Sequence of chain 1.A:
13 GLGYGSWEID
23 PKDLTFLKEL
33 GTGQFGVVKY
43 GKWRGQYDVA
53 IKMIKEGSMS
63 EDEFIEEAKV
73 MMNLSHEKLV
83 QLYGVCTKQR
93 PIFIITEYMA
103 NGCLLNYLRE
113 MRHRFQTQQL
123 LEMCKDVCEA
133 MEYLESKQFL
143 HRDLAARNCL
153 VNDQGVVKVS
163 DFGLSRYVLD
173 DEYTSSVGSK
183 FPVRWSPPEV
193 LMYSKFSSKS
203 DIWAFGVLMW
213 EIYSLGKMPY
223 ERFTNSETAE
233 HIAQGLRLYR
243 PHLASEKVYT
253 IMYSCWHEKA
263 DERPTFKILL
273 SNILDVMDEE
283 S

A small-molecule ligand and the protein it binds are described below.
Small molecule (SMILES): Cc1cc2cn[nH]c2cc1-c1cccc2c(N)c(C(N)=O)nnc12

Binding-site contacts:
Ligand atom N24 contacts residue GLU99 of chain 1.A at 2.9 Å (salt-bridge).
Ligand atom O25 contacts residue MET101 of chain 1.A at 2.8 Å (h-bond).
Ligand atom C17 contacts residue LEU152 of chain 1.A at 3.8 Å (hydrophobic).
Ligand atom C4 contacts residue ASP163 of chain 1.A at 3.7 Å.
Ligand atom N6 contacts residue GLY35 of chain 1.A at 3.4 Å.
Ligand atom C10 contacts residue VAL40 of chain 1.A at 3.4 Å (hydrophobic).
Ligand atom N6 contacts residue GLN36 of chain 1.A at 3.4 Å (h-bond).
Ligand atom N18 contacts residue MET101 of chain 1.A at 3.2 Å (h-bond).
Ligand atom N7 contacts residue THR34 of chain 1.A at 3.7 Å.
Ligand atom N7 contacts residue GLY38 of chain 1.A at 2.9 Å (h-bond).
Ligand atom O25 contacts residue ALA52 of chain 1.A at 3.7 Å.
Ligand atom O25 contacts residue TYR100 of chain 1.A at 3.8 Å.
Ligand atom C9 contacts residue GLY35 of chain 1.A at 3.6 Å.
Ligand atom N24 contacts residue THR98 of chain 1.A at 3.5 Å (h-bond).
Ligand atom C3 contacts residue ASP163 of chain 1.A at 3.4 Å.
Ligand atom C5 contacts residue LYS54 of chain 1.A at 3.8 Å.
Ligand atom N24 contacts residue LEU152 of chain 1.A at 3.5 Å.
Ligand atom N6 contacts residue PHE37 of chain 1.A at 3.0 Å (h-bond).
Ligand atom O25 contacts residue LEU32 of chain 1.A at 3.7 Å.
Ligand atom N20 contacts residue LEU152 of chain 1.A at 3.5 Å.
Ligand atom N7 contacts residue GLY35 of chain 1.A at 3.2 Å (h-bond).
Ligand atom C23 contacts residue LEU152 of chain 1.A at 3.7 Å (hydrophobic).
Ligand atom C5 contacts residue ASP163 of chain 1.A at 3.6 Å.
Ligand atom N18 contacts residue GLY104 of chain 1.A at 3.8 Å.
Ligand atom C5 contacts residue GLN36 of chain 1.A at 3.8 Å.
Ligand atom C14 contacts residue LEU32 of chain 1.A at 3.7 Å (hydrophobic).
Ligand atom C16 contacts residue LEU152 of chain 1.A at 3.7 Å (hydrophobic).
Ligand atom C23 contacts residue MET101 of chain 1.A at 3.8 Å (hydrophobic).
Ligand atom N24 contacts residue ALA52 of chain 1.A at 3.3 Å.
Ligand atom C19 contacts residue LEU152 of chain 1.A at 3.5 Å (hydrophobic).
Ligand atom C15 contacts residue LEU32 of chain 1.A at 3.5 Å (hydrophobic).
Ligand atom C4 contacts residue LYS54 of chain 1.A at 3.7 Å.
Ligand atom C9 contacts residue THR34 of chain 1.A at 3.8 Å.
Ligand atom C1 contacts residue ARG149 of chain 1.A at 3.8 Å.
Ligand atom C1 contacts residue ASP163 of chain 1.A at 3.8 Å.
Ligand atom N18 contacts residue LEU32 of chain 1.A at 3.8 Å.
Ligand atom N20 contacts residue VAL40 of chain 1.A at 3.8 Å.
Ligand atom C23 contacts residue ALA52 of chain 1.A at 3.5 Å (hydrophobic).
Ligand atom C10 contacts residue THR34 of chain 1.A at 3.5 Å.
Ligand atom C1 contacts residue SER162 of chain 1.A at 3.8 Å.